Sequence of chain 1.A:
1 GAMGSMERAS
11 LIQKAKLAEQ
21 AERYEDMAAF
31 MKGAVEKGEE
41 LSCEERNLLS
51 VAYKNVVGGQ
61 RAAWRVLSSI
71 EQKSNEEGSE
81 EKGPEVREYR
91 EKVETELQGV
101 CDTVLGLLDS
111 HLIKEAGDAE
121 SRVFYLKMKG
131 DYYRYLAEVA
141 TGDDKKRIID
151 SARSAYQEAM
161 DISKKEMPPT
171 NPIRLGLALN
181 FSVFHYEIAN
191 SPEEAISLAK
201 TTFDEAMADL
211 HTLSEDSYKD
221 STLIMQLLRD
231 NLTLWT

The protein below binds the small molecule below.
Small molecule (SMILES): CC(C)[C@H](NC(=O)[C@@H](NC(=O)[C@H](C)NC(=O)[C@@H]1CCCN1C(=O)[C@@H](N)Cc1ccccc1)[C@@H](C)OP(=O)(O)O)C(=O)O

Binding-site contacts:
Ligand atom CG1 contacts residue LEU179 of chain 1.A at 3.8 Å (hydrophobic).
Ligand atom P contacts residue LYS54 of chain 1.A at 3.4 Å.
Ligand atom O contacts residue LEU179 of chain 1.A at 3.5 Å.
Ligand atom C contacts residue LYS127 of chain 1.A at 3.8 Å.
Ligand atom N contacts residue ASN180 of chain 1.A at 3.0 Å (h-bond).
Ligand atom CA contacts residue ASN180 of chain 1.A at 3.2 Å.
Ligand atom O contacts residue ASN231 of chain 1.A at 3.0 Å (h-bond).
Ligand atom CD2 contacts residue ARG65 of chain 1.A at 3.8 Å.
Ligand atom O2P contacts residue ARG134 of chain 1.A at 2.9 Å (salt-bridge).
Ligand atom CG2 contacts residue ASN180 of chain 1.A at 3.6 Å.
Ligand atom P contacts residue ARG134 of chain 1.A at 3.8 Å.
Ligand atom N contacts residue ASN231 of chain 1.A at 2.8 Å (h-bond).
Ligand atom C contacts residue ASN180 of chain 1.A at 3.6 Å.
Ligand atom O3P contacts residue ARG134 of chain 1.A at 2.8 Å (salt-bridge).
Ligand atom CG1 contacts residue LEU227 of chain 1.A at 3.5 Å (hydrophobic).
Ligand atom C contacts residue ASN231 of chain 1.A at 3.7 Å.
Ligand atom CA contacts residue ASN231 of chain 1.A at 3.5 Å.
Ligand atom CG2 contacts residue ARG134 of chain 1.A at 3.9 Å.
Ligand atom O3P contacts residue TYR135 of chain 1.A at 2.6 Å (h-bond).
Ligand atom CB contacts residue ASN231 of chain 1.A at 3.6 Å.
Ligand atom O contacts residue LYS127 of chain 1.A at 2.8 Å (salt-bridge).
Ligand atom P contacts residue TYR135 of chain 1.A at 3.8 Å.
Ligand atom O3P contacts residue LYS54 of chain 1.A at 3.2 Å (salt-bridge).
Ligand atom CB contacts residue VAL183 of chain 1.A at 3.9 Å (hydrophobic).
Ligand atom CA contacts residue LEU179 of chain 1.A at 3.7 Å (hydrophobic).
Ligand atom O2P contacts residue ARG61 of chain 1.A at 2.9 Å (salt-bridge).
Ligand atom O contacts residue ASN180 of chain 1.A at 2.9 Å (h-bond).
Ligand atom P contacts residue ARG61 of chain 1.A at 3.6 Å.
Ligand atom CG contacts residue VAL183 of chain 1.A at 3.8 Å (hydrophobic).
Ligand atom CB contacts residue ASN231 of chain 1.A at 3.6 Å.
Ligand atom CB contacts residue ASN180 of chain 1.A at 3.2 Å.
Ligand atom CG2 contacts residue VAL183 of chain 1.A at 3.6 Å (hydrophobic).
Ligand atom CG2 contacts residue GLY176 of chain 1.A at 3.6 Å.
Ligand atom O contacts residue VAL183 of chain 1.A at 3.5 Å.
Ligand atom O1P contacts residue LYS54 of chain 1.A at 2.6 Å (salt-bridge).
Ligand atom CB contacts residue TRP235 of chain 1.A at 3.9 Å (hydrophobic).
Ligand atom C contacts residue ASN231 of chain 1.A at 3.9 Å.
Ligand atom O1P contacts residue ARG61 of chain 1.A at 2.9 Å (salt-bridge).
Ligand atom OXT contacts residue LYS54 of chain 1.A at 3.6 Å.
Ligand atom CA contacts residue ASN231 of chain 1.A at 3.7 Å.